Binding-site contacts:
Ligand atom C2 contacts residue ASN259 of chain 3.O at 2.4 Å.
Ligand atom C8 contacts residue ASN259 of chain 3.O at 4.2 Å.
Ligand atom C7 contacts residue ASN259 of chain 3.O at 3.2 Å.
Ligand atom C5 contacts residue ASN259 of chain 3.O at 3.7 Å.
Ligand atom C3 contacts residue ASN259 of chain 3.O at 3.7 Å.
Ligand atom O3 contacts residue LYS115 of chain 3.N at 3.6 Å (salt-bridge).
Ligand atom C8 contacts residue ALA258 of chain 3.O at 3.7 Å (hydrophobic).
Ligand atom C5 contacts residue LYS181 of chain 3.N at 3.4 Å.
Ligand atom C3 contacts residue LYS115 of chain 3.N at 4.3 Å.
Ligand atom C8 contacts residue THR116 of chain 3.N at 4.3 Å.
Ligand atom C8 contacts residue LEU257 of chain 3.O at 4.1 Å (hydrophobic).
Ligand atom C4 contacts residue ASN259 of chain 3.O at 4.2 Å.
Ligand atom O5 contacts residue ASN259 of chain 3.O at 2.3 Å (h-bond).
Ligand atom N2 contacts residue ASN259 of chain 3.O at 2.8 Å (h-bond).
Ligand atom O4 contacts residue LYS181 of chain 3.N at 2.7 Å (salt-bridge).
Ligand atom N2 contacts residue THR116 of chain 3.N at 4.1 Å.
Ligand atom C4 contacts residue LYS181 of chain 3.N at 3.6 Å.
Ligand atom O7 contacts residue ASN259 of chain 3.O at 3.2 Å (h-bond).
Ligand atom O6 contacts residue LYS181 of chain 3.N at 3.4 Å (salt-bridge).
Ligand atom C6 contacts residue LYS181 of chain 3.N at 3.4 Å.
Ligand atom C1 contacts residue ASN259 of chain 3.O at 1.4 Å.
Ligand atom O4 contacts residue PHE118 of chain 3.N at 4.1 Å.

Sequence of chain 3.O:
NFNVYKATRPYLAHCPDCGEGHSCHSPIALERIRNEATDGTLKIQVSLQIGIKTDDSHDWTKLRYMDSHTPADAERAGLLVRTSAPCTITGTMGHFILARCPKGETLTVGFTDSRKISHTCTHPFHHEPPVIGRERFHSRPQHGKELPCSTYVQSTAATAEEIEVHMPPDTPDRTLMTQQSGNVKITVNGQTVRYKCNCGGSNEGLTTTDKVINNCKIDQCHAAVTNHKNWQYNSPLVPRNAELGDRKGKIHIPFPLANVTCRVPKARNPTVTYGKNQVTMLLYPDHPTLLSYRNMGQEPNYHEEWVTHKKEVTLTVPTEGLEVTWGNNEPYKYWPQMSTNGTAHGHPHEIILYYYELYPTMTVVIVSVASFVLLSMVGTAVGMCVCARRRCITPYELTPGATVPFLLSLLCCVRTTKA

A small-molecule ligand and the protein it binds are described below.
Small molecule (SMILES): CC(=O)N[C@@H]1[C@@H](O)[C@H](O)[C@@H](CO)O[C@H]1O

Sequence of chain 3.N:
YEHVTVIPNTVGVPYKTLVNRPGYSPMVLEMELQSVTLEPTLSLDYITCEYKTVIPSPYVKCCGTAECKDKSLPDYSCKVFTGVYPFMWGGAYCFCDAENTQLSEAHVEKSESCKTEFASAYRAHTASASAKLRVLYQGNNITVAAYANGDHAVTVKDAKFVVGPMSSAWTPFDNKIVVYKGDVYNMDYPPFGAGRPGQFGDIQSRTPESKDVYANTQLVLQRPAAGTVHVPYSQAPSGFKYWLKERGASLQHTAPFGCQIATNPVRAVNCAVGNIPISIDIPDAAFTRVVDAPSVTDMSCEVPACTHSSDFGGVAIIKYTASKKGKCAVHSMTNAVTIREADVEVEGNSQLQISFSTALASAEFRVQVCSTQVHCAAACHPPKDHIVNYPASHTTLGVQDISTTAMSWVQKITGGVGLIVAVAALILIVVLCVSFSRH